This protein binds this small molecule.
Small molecule (SMILES): Nc1ncnc2c1ncn2[C@H]1C[C@H](O)[C@@H](CO[P](=O)(O)O[P](=O)(O)OP(=O)(O)O)O1

Binding-site contacts:
Ligand atom N3 contacts residue ASN272 of chain 1.A at 3.1 Å (h-bond).
Ligand atom O3' contacts residue THR266 of chain 1.A at 3.4 Å (h-bond).
Ligand atom C4' contacts residue PHE265 of chain 1.A at 3.4 Å (hydrophobic).
Ligand atom O1A contacts residue ASP188 of chain 1.A at 3.0 Å (salt-bridge).
Ligand atom O3G contacts residue SER176 of chain 1.A at 2.7 Å (h-bond).
Ligand atom O3A contacts residue MG1 of chain 1.H at 3.4 Å.
Ligand atom C2' contacts residue ASN272 of chain 1.A at 3.5 Å.
Ligand atom O1B contacts residue ASP188 of chain 1.A at 2.9 Å (salt-bridge).
Ligand atom O1G contacts residue ASP186 of chain 1.A at 2.9 Å (salt-bridge).
Ligand atom C2' contacts residue TYR264 of chain 1.A at 3.3 Å (hydrophobic).
Ligand atom O1B contacts residue MG1 of chain 1.H at 2.0 Å.
Ligand atom C8 contacts residue DOC6 of chain 1.C at 3.5 Å.
Ligand atom O3' contacts residue GLY267 of chain 1.A at 3.4 Å.
Ligand atom PG contacts residue MG1 of chain 1.H at 3.4 Å.
Ligand atom PB contacts residue SER176 of chain 1.A at 3.7 Å.
Ligand atom O3G contacts residue ARG145 of chain 1.A at 2.7 Å (salt-bridge).
Ligand atom O3' contacts residue ARG179 of chain 1.A at 3.4 Å (salt-bridge).
Ligand atom N7 contacts residue ALA269 of chain 1.A at 3.7 Å.
Ligand atom O3B contacts residue MG1 of chain 1.H at 3.6 Å.
Ligand atom C2' contacts residue GLY267 of chain 1.A at 3.6 Å.
Ligand atom C5 contacts residue ALA269 of chain 1.A at 3.6 Å (hydrophobic).
Ligand atom O2B contacts residue SER176 of chain 1.A at 3.6 Å (h-bond).
Ligand atom O1B contacts residue SER176 of chain 1.A at 2.9 Å (h-bond).
Ligand atom N6 contacts residue DOC6 of chain 1.C at 2.9 Å (h-bond).
Ligand atom O3B contacts residue SER176 of chain 1.A at 3.7 Å.
Ligand atom O1B contacts residue GLY175 of chain 1.A at 3.3 Å.
Ligand atom O1A contacts residue MG1 of chain 1.H at 2.1 Å.
Ligand atom O1G contacts residue MG1 of chain 1.H at 2.2 Å.
Ligand atom C1' contacts residue TYR264 of chain 1.A at 3.5 Å (hydrophobic).
Ligand atom O1A contacts residue ASP186 of chain 1.A at 3.1 Å (salt-bridge).
Ligand atom C6 contacts residue DOC6 of chain 1.C at 3.5 Å.
Ligand atom O5' contacts residue DOC6 of chain 1.C at 3.5 Å.
Ligand atom O2B contacts residue ARG179 of chain 1.A at 2.8 Å (salt-bridge).
Ligand atom PB contacts residue MG1 of chain 1.H at 3.1 Å.
Ligand atom O4' contacts residue DOC6 of chain 1.C at 3.4 Å.
Ligand atom N3 contacts residue TYR264 of chain 1.A at 3.5 Å.
Ligand atom O3G contacts residue GLY185 of chain 1.A at 2.9 Å (h-bond).
Ligand atom N6 contacts residue ARG273 of chain 1.A at 3.4 Å (salt-bridge).
Ligand atom O2G contacts residue ARG145 of chain 1.A at 3.1 Å (salt-bridge).
Ligand atom PA contacts residue MG1 of chain 1.H at 3.2 Å.

Sequence of chain 1.A:
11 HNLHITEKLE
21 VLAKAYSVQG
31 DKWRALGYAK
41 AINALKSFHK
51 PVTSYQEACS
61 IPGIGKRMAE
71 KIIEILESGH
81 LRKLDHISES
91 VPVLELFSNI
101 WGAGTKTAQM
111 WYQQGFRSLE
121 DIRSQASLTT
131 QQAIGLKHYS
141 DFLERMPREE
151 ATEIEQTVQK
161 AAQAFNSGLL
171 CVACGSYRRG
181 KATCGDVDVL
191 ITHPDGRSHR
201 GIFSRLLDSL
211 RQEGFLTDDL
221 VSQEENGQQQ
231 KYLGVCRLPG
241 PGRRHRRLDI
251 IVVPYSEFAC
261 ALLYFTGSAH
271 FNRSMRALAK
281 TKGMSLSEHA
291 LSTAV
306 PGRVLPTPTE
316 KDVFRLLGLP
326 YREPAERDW